Sequence of chain 1.B:
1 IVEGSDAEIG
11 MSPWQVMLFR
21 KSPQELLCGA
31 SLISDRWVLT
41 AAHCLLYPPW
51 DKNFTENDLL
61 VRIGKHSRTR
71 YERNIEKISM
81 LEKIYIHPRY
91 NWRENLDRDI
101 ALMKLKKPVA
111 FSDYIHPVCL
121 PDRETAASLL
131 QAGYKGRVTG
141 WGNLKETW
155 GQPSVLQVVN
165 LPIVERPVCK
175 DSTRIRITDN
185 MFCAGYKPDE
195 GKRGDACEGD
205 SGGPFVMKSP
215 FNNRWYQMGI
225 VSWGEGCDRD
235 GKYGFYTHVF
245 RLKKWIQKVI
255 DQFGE

Binding-site contacts:
Ligand atom C1 contacts residue ASN53 of chain 1.B at 1.4 Å.
Ligand atom C8 contacts residue ASN53 of chain 1.B at 3.9 Å.
Ligand atom C2 contacts residue ASN53 of chain 1.B at 2.5 Å.
Ligand atom C7 contacts residue ASN53 of chain 1.B at 4.0 Å.
Ligand atom C5 contacts residue ASN53 of chain 1.B at 3.6 Å.
Ligand atom O7 contacts residue LEU46 of chain 1.B at 4.1 Å.
Ligand atom C3 contacts residue ASN53 of chain 1.B at 3.7 Å.
Ligand atom O5 contacts residue ASN53 of chain 1.B at 2.3 Å (h-bond).
Ligand atom O6 contacts residue THR55 of chain 1.B at 3.3 Å.
Ligand atom C7 contacts residue LEU46 of chain 1.B at 4.2 Å (hydrophobic).
Ligand atom N2 contacts residue ASN53 of chain 1.B at 3.0 Å (h-bond).
Ligand atom C1 contacts residue LEU46 of chain 1.B at 4.4 Å (hydrophobic).
Ligand atom N2 contacts residue LEU46 of chain 1.B at 3.9 Å.
Ligand atom C4 contacts residue ASN53 of chain 1.B at 4.2 Å.

A small-molecule ligand and the protein it binds are described below.
Small molecule (SMILES): CC(=O)N[C@@H]1[C@@H](O)[C@H](O)[C@@H](CO)O[C@H]1O